This protein binds this small molecule.
Small molecule (SMILES): CC(=O)N[C@@H]1[C@@H](O)[C@H](O)[C@@H](CO)O[C@H]1O

Sequence of chain 43.F:
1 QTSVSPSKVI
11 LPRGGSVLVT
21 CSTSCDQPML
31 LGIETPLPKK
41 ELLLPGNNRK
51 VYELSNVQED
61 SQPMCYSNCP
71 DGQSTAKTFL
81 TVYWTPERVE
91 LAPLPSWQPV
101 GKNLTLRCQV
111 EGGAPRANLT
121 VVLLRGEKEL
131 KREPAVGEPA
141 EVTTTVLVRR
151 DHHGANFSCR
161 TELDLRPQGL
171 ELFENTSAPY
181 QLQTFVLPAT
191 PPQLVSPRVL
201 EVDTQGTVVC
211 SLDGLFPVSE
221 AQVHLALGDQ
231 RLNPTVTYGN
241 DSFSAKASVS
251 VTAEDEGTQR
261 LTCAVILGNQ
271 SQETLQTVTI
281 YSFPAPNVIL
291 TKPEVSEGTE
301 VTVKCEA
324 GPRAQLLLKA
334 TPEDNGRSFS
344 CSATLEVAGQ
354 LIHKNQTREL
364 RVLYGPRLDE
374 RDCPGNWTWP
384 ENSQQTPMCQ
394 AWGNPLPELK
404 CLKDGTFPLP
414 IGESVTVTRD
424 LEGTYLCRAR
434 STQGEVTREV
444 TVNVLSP

Binding-site contacts:
Ligand atom O4 contacts residue NAG1 of chain 43.K at 2.3 Å (h-bond).
Ligand atom N2 contacts residue PRO86 of chain 43.F at 3.9 Å.
Ligand atom C6 contacts residue NAG1 of chain 43.K at 4.2 Å.
Ligand atom C1 contacts residue GLU174 of chain 43.F at 4.1 Å.
Ligand atom C8 contacts residue ASN175 of chain 43.F at 4.5 Å.
Ligand atom C5 contacts residue ASN175 of chain 43.F at 3.6 Å.
Ligand atom C2 contacts residue THR85 of chain 43.F at 4.5 Å.
Ligand atom C3 contacts residue NAG1 of chain 43.K at 3.7 Å.
Ligand atom C5 contacts residue NAG1 of chain 43.K at 3.8 Å.
Ligand atom C7 contacts residue ASN175 of chain 43.F at 3.4 Å.
Ligand atom O5 contacts residue ASN175 of chain 43.F at 2.4 Å (h-bond).
Ligand atom C8 contacts residue GLU87 of chain 43.F at 3.6 Å.
Ligand atom O7 contacts residue ASN175 of chain 43.F at 3.5 Å (h-bond).
Ligand atom N2 contacts residue ASN175 of chain 43.F at 2.9 Å (h-bond).
Ligand atom O6 contacts residue THR85 of chain 43.F at 4.4 Å.
Ligand atom O5 contacts residue THR85 of chain 43.F at 4.3 Å.
Ligand atom O5 contacts residue GLU174 of chain 43.F at 3.5 Å (salt-bridge).
Ligand atom C8 contacts residue ARG88 of chain 43.F at 4.3 Å.
Ligand atom C4 contacts residue ASN175 of chain 43.F at 4.2 Å.
Ligand atom C7 contacts residue PRO86 of chain 43.F at 4.3 Å (hydrophobic).
Ligand atom C4 contacts residue NAG1 of chain 43.K at 3.5 Å.
Ligand atom O6 contacts residue PHE173 of chain 43.F at 4.0 Å.
Ligand atom C1 contacts residue THR85 of chain 43.F at 3.8 Å.
Ligand atom C2 contacts residue ASN175 of chain 43.F at 2.4 Å.
Ligand atom N2 contacts residue THR85 of chain 43.F at 4.5 Å.
Ligand atom C3 contacts residue THR85 of chain 43.F at 4.4 Å.
Ligand atom C1 contacts residue ASN175 of chain 43.F at 1.4 Å.
Ligand atom O3 contacts residue NAG1 of chain 43.K at 3.9 Å.
Ligand atom C8 contacts residue PRO86 of chain 43.F at 3.6 Å (hydrophobic).
Ligand atom C3 contacts residue ASN175 of chain 43.F at 3.8 Å.
Ligand atom C5 contacts residue THR85 of chain 43.F at 4.0 Å.
Ligand atom O6 contacts residue GLU174 of chain 43.F at 3.8 Å.